Sequence of chain 1.B:
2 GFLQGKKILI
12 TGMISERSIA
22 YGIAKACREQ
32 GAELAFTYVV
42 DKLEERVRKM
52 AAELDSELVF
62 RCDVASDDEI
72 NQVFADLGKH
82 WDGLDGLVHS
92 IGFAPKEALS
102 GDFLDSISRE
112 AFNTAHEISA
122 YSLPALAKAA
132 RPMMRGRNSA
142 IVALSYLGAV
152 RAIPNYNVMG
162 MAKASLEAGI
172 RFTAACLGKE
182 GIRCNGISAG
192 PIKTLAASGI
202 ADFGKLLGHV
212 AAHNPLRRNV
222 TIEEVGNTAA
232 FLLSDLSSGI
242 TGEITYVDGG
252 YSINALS

Binding-site contacts:
Ligand atom C3 contacts residue ILE201 of chain 1.B at 3.4 Å (hydrophobic).
Ligand atom C3 contacts residue NAD1 of chain 1.E at 3.1 Å.
Ligand atom C9 contacts residue ALA197 of chain 1.B at 3.4 Å (hydrophobic).
Ligand atom CL14 contacts residue PHE204 of chain 1.B at 3.8 Å.
Ligand atom C4 contacts residue ILE201 of chain 1.B at 3.9 Å (hydrophobic).
Ligand atom C10 contacts residue GLY93 of chain 1.B at 3.6 Å.
Ligand atom C8 contacts residue NAD1 of chain 1.E at 3.7 Å.
Ligand atom CL15 contacts residue ALA95 of chain 1.B at 3.1 Å.
Ligand atom O7 contacts residue NAD1 of chain 1.E at 3.0 Å (h-bond).
Ligand atom O7 contacts residue ALA197 of chain 1.B at 4.0 Å.
Ligand atom C13 contacts residue ILE201 of chain 1.B at 3.9 Å (hydrophobic).
Ligand atom C6 contacts residue TYR157 of chain 1.B at 3.4 Å (hydrophobic).
Ligand atom C4 contacts residue NAD1 of chain 1.E at 3.5 Å.
Ligand atom CL14 contacts residue TYR147 of chain 1.B at 3.7 Å.
Ligand atom C1 contacts residue ILE201 of chain 1.B at 3.9 Å (hydrophobic).
Ligand atom O17 contacts residue TYR157 of chain 1.B at 2.5 Å (h-bond).
Ligand atom C6 contacts residue NAD1 of chain 1.E at 3.4 Å.
Ligand atom CL14 contacts residue ILE201 of chain 1.B at 4.0 Å.
Ligand atom CL16 contacts residue GLY93 of chain 1.B at 3.4 Å.
Ligand atom C1 contacts residue TYR157 of chain 1.B at 3.4 Å (hydrophobic).
Ligand atom CL16 contacts residue ALA197 of chain 1.B at 3.5 Å.
Ligand atom C4 contacts residue ALA198 of chain 1.B at 3.7 Å (hydrophobic).
Ligand atom C5 contacts residue NAD1 of chain 1.E at 3.4 Å.
Ligand atom C1 contacts residue NAD1 of chain 1.E at 3.6 Å.
Ligand atom CL16 contacts residue NAD1 of chain 1.E at 3.4 Å.
Ligand atom CL14 contacts residue NAD1 of chain 1.E at 3.5 Å.
Ligand atom C3 contacts residue ALA198 of chain 1.B at 3.9 Å (hydrophobic).
Ligand atom C10 contacts residue ALA197 of chain 1.B at 3.8 Å (hydrophobic).
Ligand atom C9 contacts residue NAD1 of chain 1.E at 4.0 Å.
Ligand atom O17 contacts residue LYS164 of chain 1.B at 3.7 Å.
Ligand atom C1 contacts residue TYR147 of chain 1.B at 3.8 Å (hydrophobic).
Ligand atom O17 contacts residue NAD1 of chain 1.E at 2.5 Å (h-bond).
Ligand atom C12 contacts residue ALA197 of chain 1.B at 3.7 Å (hydrophobic).
Ligand atom C8 contacts residue ALA197 of chain 1.B at 3.7 Å (hydrophobic).
Ligand atom CL15 contacts residue LEU100 of chain 1.B at 3.5 Å.
Ligand atom C2 contacts residue NAD1 of chain 1.E at 3.4 Å.
Ligand atom C2 contacts residue ILE201 of chain 1.B at 3.5 Å (hydrophobic).
Ligand atom C3 contacts residue PHE204 of chain 1.B at 3.9 Å (hydrophobic).
Ligand atom C13 contacts residue ALA197 of chain 1.B at 3.7 Å (hydrophobic).
Ligand atom C12 contacts residue LEU100 of chain 1.B at 3.6 Å (hydrophobic).

This protein binds this small molecule.
Small molecule (SMILES): Oc1cc(Cl)ccc1Oc1ccc(Cl)cc1Cl